Sequence of chain 1.C:
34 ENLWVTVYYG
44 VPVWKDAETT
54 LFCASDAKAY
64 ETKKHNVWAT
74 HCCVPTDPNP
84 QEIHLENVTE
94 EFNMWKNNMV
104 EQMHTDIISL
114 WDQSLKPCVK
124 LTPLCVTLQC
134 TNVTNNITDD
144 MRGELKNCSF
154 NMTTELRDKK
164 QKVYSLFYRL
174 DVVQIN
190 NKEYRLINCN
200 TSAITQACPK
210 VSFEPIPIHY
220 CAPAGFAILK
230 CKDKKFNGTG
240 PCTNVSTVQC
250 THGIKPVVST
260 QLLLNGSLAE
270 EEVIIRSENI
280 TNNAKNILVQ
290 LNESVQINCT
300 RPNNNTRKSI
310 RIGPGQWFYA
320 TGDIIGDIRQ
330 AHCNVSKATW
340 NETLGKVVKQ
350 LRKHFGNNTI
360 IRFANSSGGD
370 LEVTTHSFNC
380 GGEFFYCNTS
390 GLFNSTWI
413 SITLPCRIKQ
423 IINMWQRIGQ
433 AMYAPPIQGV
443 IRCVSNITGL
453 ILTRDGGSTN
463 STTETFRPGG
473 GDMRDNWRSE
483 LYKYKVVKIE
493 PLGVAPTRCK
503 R

The small molecule below binds the protein below.
Small molecule (SMILES): CC(=O)N[C@@H]1[C@@H](O)[C@H](O)[C@@H](CO)O[C@H]1O

Binding-site contacts:
Ligand atom N2 contacts residue ASN303 of chain 1.C at 3.0 Å (h-bond).
Ligand atom C8 contacts residue ASN303 of chain 1.C at 4.1 Å.
Ligand atom C4 contacts residue ASN303 of chain 1.C at 4.4 Å.
Ligand atom C5 contacts residue ASN303 of chain 1.C at 3.8 Å.
Ligand atom C1 contacts residue ILE324 of chain 1.C at 4.0 Å (hydrophobic).
Ligand atom C6 contacts residue ILE324 of chain 1.C at 4.4 Å (hydrophobic).
Ligand atom C3 contacts residue ASN303 of chain 1.C at 3.9 Å.
Ligand atom O5 contacts residue ASN303 of chain 1.C at 2.5 Å (h-bond).
Ligand atom O5 contacts residue ILE324 of chain 1.C at 3.5 Å.
Ligand atom C2 contacts residue ASN303 of chain 1.C at 2.5 Å.
Ligand atom C1 contacts residue ASN303 of chain 1.C at 1.5 Å.
Ligand atom C8 contacts residue VAL442 of chain 1.C at 3.7 Å (hydrophobic).
Ligand atom C7 contacts residue ASN303 of chain 1.C at 3.3 Å.
Ligand atom O7 contacts residue ASN303 of chain 1.C at 3.3 Å (h-bond).
Ligand atom C5 contacts residue ILE324 of chain 1.C at 4.2 Å (hydrophobic).
Ligand atom C8 contacts residue GLY441 of chain 1.C at 4.2 Å.